Binding-site contacts:
Ligand atom C8 contacts residue THR146 of chain 40.E at 4.1 Å.
Ligand atom C4 contacts residue ASN44 of chain 40.E at 4.3 Å.
Ligand atom C8 contacts residue VAL62 of chain 40.E at 3.8 Å (hydrophobic).
Ligand atom C6 contacts residue ARG110 of chain 40.E at 3.5 Å.
Ligand atom C5 contacts residue ARG110 of chain 40.E at 4.4 Å.
Ligand atom C2 contacts residue LEU108 of chain 40.E at 3.5 Å (hydrophobic).
Ligand atom C7 contacts residue LEU108 of chain 40.E at 3.6 Å (hydrophobic).
Ligand atom C2 contacts residue ASN44 of chain 40.E at 2.5 Å.
Ligand atom C6 contacts residue GLU55 of chain 35.E at 3.5 Å.
Ligand atom C3 contacts residue LEU108 of chain 40.E at 3.5 Å (hydrophobic).
Ligand atom C7 contacts residue THR146 of chain 40.E at 4.2 Å.
Ligand atom O6 contacts residue VAL45 of chain 40.E at 3.9 Å.
Ligand atom C5 contacts residue ASN44 of chain 40.E at 3.7 Å.
Ligand atom C8 contacts residue LEU108 of chain 40.E at 3.7 Å (hydrophobic).
Ligand atom C8 contacts residue ASN44 of chain 40.E at 4.5 Å.
Ligand atom C1 contacts residue LEU108 of chain 40.E at 3.9 Å (hydrophobic).
Ligand atom O6 contacts residue ARG110 of chain 40.E at 2.9 Å (salt-bridge).
Ligand atom O7 contacts residue LEU108 of chain 40.E at 3.7 Å.
Ligand atom O7 contacts residue THR146 of chain 40.E at 3.3 Å.
Ligand atom N2 contacts residue ILE109 of chain 40.E at 4.5 Å.
Ligand atom N2 contacts residue ASN44 of chain 40.E at 2.9 Å (h-bond).
Ligand atom O6 contacts residue GLU55 of chain 35.E at 3.7 Å.
Ligand atom O3 contacts residue LEU108 of chain 40.E at 4.0 Å.
Ligand atom C7 contacts residue ASN44 of chain 40.E at 3.4 Å.
Ligand atom O5 contacts residue ASN44 of chain 40.E at 2.4 Å (h-bond).
Ligand atom O7 contacts residue ASN44 of chain 40.E at 3.7 Å.
Ligand atom C8 contacts residue ILE109 of chain 40.E at 3.8 Å (hydrophobic).
Ligand atom C1 contacts residue ASN44 of chain 40.E at 1.4 Å.
Ligand atom N2 contacts residue LEU108 of chain 40.E at 2.7 Å (h-bond).
Ligand atom C3 contacts residue ASN44 of chain 40.E at 3.8 Å.

Sequence of chain 40.E:
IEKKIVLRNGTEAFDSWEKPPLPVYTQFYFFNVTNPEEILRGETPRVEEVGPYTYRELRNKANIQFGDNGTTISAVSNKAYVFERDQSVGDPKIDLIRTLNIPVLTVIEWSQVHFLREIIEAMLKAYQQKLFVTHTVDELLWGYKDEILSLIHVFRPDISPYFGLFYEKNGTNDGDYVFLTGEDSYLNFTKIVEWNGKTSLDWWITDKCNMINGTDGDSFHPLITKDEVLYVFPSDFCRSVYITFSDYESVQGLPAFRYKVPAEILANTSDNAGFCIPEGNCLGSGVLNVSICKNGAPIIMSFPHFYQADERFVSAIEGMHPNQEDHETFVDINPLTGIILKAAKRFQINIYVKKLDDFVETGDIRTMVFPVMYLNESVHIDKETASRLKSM

A small-molecule ligand and the protein it binds are described below.
Small molecule (SMILES): CC(=O)N[C@H]1[C@H](O[C@H]2[C@H](O)[C@@H](NC(C)=O)CO[C@@H]2CO)O[C@H](CO)[C@@H](O[C@@H]2O[C@H](CO)[C@@H](O)[C@H](O[C@H]3O[C@H](CO)[C@@H](O)[C@H](O)[C@@H]3O)[C@@H]2O)[C@@H]1O

Sequence of chain 35.E:
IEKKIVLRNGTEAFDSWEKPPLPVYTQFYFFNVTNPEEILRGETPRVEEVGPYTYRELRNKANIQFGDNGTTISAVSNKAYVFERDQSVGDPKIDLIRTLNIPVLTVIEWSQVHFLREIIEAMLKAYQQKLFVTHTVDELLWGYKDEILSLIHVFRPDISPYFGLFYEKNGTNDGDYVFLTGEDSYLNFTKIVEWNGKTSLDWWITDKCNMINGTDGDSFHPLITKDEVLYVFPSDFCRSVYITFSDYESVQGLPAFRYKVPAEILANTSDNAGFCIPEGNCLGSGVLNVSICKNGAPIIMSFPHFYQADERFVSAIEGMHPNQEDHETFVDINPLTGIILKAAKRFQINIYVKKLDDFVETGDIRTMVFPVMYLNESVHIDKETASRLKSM